Binding-site contacts:
Ligand atom F09 contacts residue GLY315 of chain 1.B at 2.5 Å.
Ligand atom N01 contacts residue HEM1 of chain 1.O at 3.6 Å.
Ligand atom C02 contacts residue TRP316 of chain 1.B at 3.8 Å (hydrophobic).
Ligand atom C03 contacts residue HEM1 of chain 1.O at 3.3 Å.
Ligand atom C02 contacts residue HEM1 of chain 1.O at 3.5 Å.
Ligand atom C12 contacts residue VAL296 of chain 1.B at 3.7 Å (hydrophobic).
Ligand atom F09 contacts residue PRO294 of chain 1.B at 3.5 Å.
Ligand atom F13 contacts residue HEM1 of chain 1.O at 2.9 Å.
Ligand atom C06 contacts residue GLU321 of chain 1.B at 3.6 Å.
Ligand atom C04 contacts residue HEM1 of chain 1.O at 3.7 Å.
Ligand atom C15 contacts residue HEM1 of chain 1.O at 3.7 Å.
Ligand atom F12 contacts residue VAL296 of chain 1.B at 3.0 Å.
Ligand atom C26 contacts residue H4B1 of chain 1.P at 3.1 Å.
Ligand atom N01 contacts residue GLU321 of chain 1.B at 2.7 Å (salt-bridge).
Ligand atom C21 contacts residue GLU321 of chain 1.B at 3.7 Å.
Ligand atom F08 contacts residue PRO294 of chain 1.B at 3.4 Å.
Ligand atom F08 contacts residue PHE313 of chain 1.B at 3.3 Å.
Ligand atom N02 contacts residue HEM1 of chain 1.O at 3.5 Å.
Ligand atom N25 contacts residue HEM1 of chain 1.O at 3.5 Å (h-bond).
Ligand atom C02 contacts residue GLU321 of chain 1.B at 3.5 Å.
Ligand atom F08 contacts residue VAL296 of chain 1.B at 3.6 Å.
Ligand atom F09 contacts residue HEM1 of chain 1.O at 3.4 Å.
Ligand atom C11 contacts residue HEM1 of chain 1.O at 3.8 Å.
Ligand atom C07 contacts residue GLY315 of chain 1.B at 3.8 Å.
Ligand atom C03 contacts residue PRO294 of chain 1.B at 3.8 Å (hydrophobic).
Ligand atom C07 contacts residue HEM1 of chain 1.O at 3.4 Å.
Ligand atom C16 contacts residue HEM1 of chain 1.O at 3.6 Å.
Ligand atom N02 contacts residue TRP316 of chain 1.B at 2.9 Å (h-bond).
Ligand atom C24 contacts residue HEM1 of chain 1.O at 3.6 Å.
Ligand atom N02 contacts residue GLU321 of chain 1.B at 2.6 Å (salt-bridge).
Ligand atom N25 contacts residue H4B1 of chain 1.P at 3.7 Å.
Ligand atom C06 contacts residue HEM1 of chain 1.O at 3.7 Å.
Ligand atom C21 contacts residue HEM1 of chain 1.O at 3.5 Å.
Ligand atom F09 contacts residue SER314 of chain 1.B at 3.0 Å.
Ligand atom C13 contacts residue HEM1 of chain 1.O at 2.9 Å.
Ligand atom F12 contacts residue HEM1 of chain 1.O at 3.2 Å.
Ligand atom C12 contacts residue HEM1 of chain 1.O at 3.4 Å.
Ligand atom N02 contacts residue TYR317 of chain 1.B at 3.5 Å.
Ligand atom C26 contacts residue ARG325 of chain 1.B at 3.8 Å.
Ligand atom C14 contacts residue HEM1 of chain 1.O at 3.4 Å.

Sequence of chain 1.B:
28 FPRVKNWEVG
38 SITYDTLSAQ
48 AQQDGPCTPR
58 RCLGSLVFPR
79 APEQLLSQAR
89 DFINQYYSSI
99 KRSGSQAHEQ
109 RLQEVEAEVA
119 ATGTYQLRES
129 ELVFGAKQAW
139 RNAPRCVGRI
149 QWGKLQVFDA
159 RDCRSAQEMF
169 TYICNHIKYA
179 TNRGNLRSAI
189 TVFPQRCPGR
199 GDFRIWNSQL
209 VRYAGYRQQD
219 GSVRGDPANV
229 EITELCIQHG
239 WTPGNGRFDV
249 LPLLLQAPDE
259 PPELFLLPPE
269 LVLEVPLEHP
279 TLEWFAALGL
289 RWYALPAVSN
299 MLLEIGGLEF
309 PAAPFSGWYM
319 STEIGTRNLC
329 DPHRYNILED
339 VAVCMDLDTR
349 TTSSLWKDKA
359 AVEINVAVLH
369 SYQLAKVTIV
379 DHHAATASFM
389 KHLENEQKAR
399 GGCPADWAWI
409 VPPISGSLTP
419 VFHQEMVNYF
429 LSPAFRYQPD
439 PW

A protein and the small-molecule ligand that binds it are described below.
Small molecule (SMILES): CN(C)CCc1cc(F)c(F)c(CCc2cc(C(F)F)cc(N)n2)c1